Binding-site contacts:
Ligand atom C14 contacts residue GLN59 of chain 1.A at 3.9 Å.
Ligand atom C19 contacts residue ILE92 of chain 1.A at 4.0 Å (hydrophobic).
Ligand atom C16 contacts residue LYS125 of chain 1.A at 4.0 Å.
Ligand atom C12 contacts residue TYR62 of chain 1.A at 4.3 Å (hydrophobic).
Ligand atom C18 contacts residue ASP126 of chain 1.A at 4.0 Å.
Ligand atom C7 contacts residue GLN59 of chain 1.A at 2.8 Å.
Ligand atom C8 contacts residue GLN59 of chain 1.A at 1.9 Å.
Ligand atom C7 contacts residue TYR62 of chain 1.A at 3.1 Å (hydrophobic).
Ligand atom C13 contacts residue TYR62 of chain 1.A at 3.2 Å (hydrophobic).
Ligand atom C17 contacts residue THR131 of chain 1.A at 3.3 Å.
Ligand atom C17 contacts residue ALA133 of chain 1.A at 4.1 Å (hydrophobic).
Ligand atom CL contacts residue LEU64 of chain 1.A at 3.7 Å.
Ligand atom C7 contacts residue ASP60 of chain 1.A at 4.0 Å.
Ligand atom C10 contacts residue GLN59 of chain 1.A at 1.9 Å.
Ligand atom C15 contacts residue GLN59 of chain 1.A at 3.9 Å.
Ligand atom C16 contacts residue ALA133 of chain 1.A at 3.5 Å (hydrophobic).
Ligand atom C15 contacts residue LYS125 of chain 1.A at 4.0 Å.
Ligand atom C13 contacts residue GLN59 of chain 1.A at 2.8 Å.
Ligand atom C17 contacts residue ILE92 of chain 1.A at 4.0 Å (hydrophobic).
Ligand atom N1 contacts residue TYR62 of chain 1.A at 3.2 Å (h-bond).
Ligand atom C14 contacts residue ASP126 of chain 1.A at 4.0 Å.
Ligand atom C17 contacts residue ASP126 of chain 1.A at 3.9 Å.
Ligand atom C9 contacts residue GLN59 of chain 1.A at 1.2 Å.
Ligand atom C18 contacts residue THR131 of chain 1.A at 4.4 Å.
Ligand atom C12 contacts residue GLN59 of chain 1.A at 3.1 Å.
Ligand atom C11 contacts residue GLN59 of chain 1.A at 2.8 Å.
Ligand atom C15 contacts residue VAL124 of chain 1.A at 4.3 Å (hydrophobic).
Ligand atom C15 contacts residue ALA133 of chain 1.A at 4.1 Å (hydrophobic).
Ligand atom C16 contacts residue ASP126 of chain 1.A at 3.4 Å.
Ligand atom C8 contacts residue TYR62 of chain 1.A at 3.6 Å (hydrophobic).
Ligand atom C18 contacts residue ILE92 of chain 1.A at 3.7 Å (hydrophobic).
Ligand atom C10 contacts residue ASP126 of chain 1.A at 4.0 Å.
Ligand atom C16 contacts residue THR131 of chain 1.A at 3.2 Å.
Ligand atom C19 contacts residue ASP126 of chain 1.A at 4.0 Å.
Ligand atom N1 contacts residue GLN63 of chain 1.A at 4.3 Å.
Ligand atom C15 contacts residue ASP126 of chain 1.A at 3.6 Å.
Ligand atom N1 contacts residue GLN59 of chain 1.A at 4.0 Å.
Ligand atom CL contacts residue VAL90 of chain 1.A at 4.0 Å.
Ligand atom C18 contacts residue SER129 of chain 1.A at 4.4 Å.
Ligand atom C17 contacts residue PRO132 of chain 1.A at 4.4 Å (hydrophobic).

Sequence of chain 1.A:
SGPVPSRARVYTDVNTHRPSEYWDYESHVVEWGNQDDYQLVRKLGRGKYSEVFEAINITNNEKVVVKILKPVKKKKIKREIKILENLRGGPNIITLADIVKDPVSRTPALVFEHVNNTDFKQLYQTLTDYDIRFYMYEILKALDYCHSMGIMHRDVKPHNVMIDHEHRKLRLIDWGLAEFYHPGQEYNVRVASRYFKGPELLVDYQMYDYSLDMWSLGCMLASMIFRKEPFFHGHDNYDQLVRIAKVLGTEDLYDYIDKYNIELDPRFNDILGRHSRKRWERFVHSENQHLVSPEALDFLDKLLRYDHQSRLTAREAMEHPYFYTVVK

A small-molecule ligand and the protein it binds are described below.
Small molecule (SMILES): COC(=O)CC(=O)NCCCNCc1ccc(-c2ccccc2)c(Cl)c1